Sequence of chain 1.C:
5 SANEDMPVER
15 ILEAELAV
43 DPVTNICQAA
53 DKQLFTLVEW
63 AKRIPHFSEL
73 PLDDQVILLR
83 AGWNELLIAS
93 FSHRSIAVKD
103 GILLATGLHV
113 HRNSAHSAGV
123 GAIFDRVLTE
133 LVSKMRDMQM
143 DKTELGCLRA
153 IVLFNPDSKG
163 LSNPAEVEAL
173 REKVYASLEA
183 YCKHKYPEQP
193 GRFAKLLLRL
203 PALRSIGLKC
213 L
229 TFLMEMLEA

Binding-site contacts:
Ligand atom C15 contacts residue PHE93 of chain 1.C at 3.8 Å (hydrophobic).
Ligand atom C13 contacts residue PHE93 of chain 1.C at 3.3 Å (hydrophobic).
Ligand atom C11 contacts residue PHE93 of chain 1.C at 3.5 Å (hydrophobic).
Ligand atom O1 contacts residue GLN55 of chain 1.C at 3.5 Å.
Ligand atom C4 contacts residue ILE125 of chain 1.C at 3.9 Å (hydrophobic).
Ligand atom C13 contacts residue ALA52 of chain 1.C at 3.9 Å (hydrophobic).
Ligand atom C11 contacts residue ALA52 of chain 1.C at 3.7 Å (hydrophobic).
Ligand atom C15 contacts residue ARG96 of chain 1.C at 3.6 Å.
Ligand atom C11 contacts residue ILE48 of chain 1.C at 4.0 Å (hydrophobic).
Ligand atom O2 contacts residue LEU106 of chain 1.C at 3.4 Å.
Ligand atom C3 contacts residue VAL122 of chain 1.C at 4.1 Å (hydrophobic).
Ligand atom C12 contacts residue ALA52 of chain 1.C at 3.5 Å (hydrophobic).
Ligand atom O1 contacts residue PHE93 of chain 1.C at 3.6 Å.
Ligand atom C18 contacts residue PHE93 of chain 1.C at 3.9 Å (hydrophobic).
Ligand atom C10 contacts residue ALA52 of chain 1.C at 3.8 Å (hydrophobic).
Ligand atom O2 contacts residue ALA51 of chain 1.C at 3.1 Å.
Ligand atom C16 contacts residue ILE48 of chain 1.C at 3.9 Å (hydrophobic).
Ligand atom C12 contacts residue PHE93 of chain 1.C at 3.6 Å (hydrophobic).
Ligand atom C18 contacts residue CYS212 of chain 1.C at 3.7 Å (hydrophobic).
Ligand atom C15 contacts residue ALA51 of chain 1.C at 4.0 Å (hydrophobic).
Ligand atom C15 contacts residue GLN55 of chain 1.C at 3.9 Å.
Ligand atom C20 contacts residue ALA51 of chain 1.C at 3.9 Å (hydrophobic).
Ligand atom C20 contacts residue ILE48 of chain 1.C at 3.8 Å (hydrophobic).
Ligand atom O2 contacts residue ARG96 of chain 1.C at 3.8 Å.
Ligand atom O2 contacts residue ALA107 of chain 1.C at 2.9 Å (h-bond).
Ligand atom O1 contacts residue ARG96 of chain 1.C at 2.8 Å (salt-bridge).
Ligand atom C12 contacts residue LEU89 of chain 1.C at 4.1 Å (hydrophobic).
Ligand atom O1 contacts residue ALA107 of chain 1.C at 3.4 Å.
Ligand atom C14 contacts residue ALA52 of chain 1.C at 4.1 Å (hydrophobic).
Ligand atom C17 contacts residue CYS212 of chain 1.C at 3.7 Å (hydrophobic).
Ligand atom C8 contacts residue ILE48 of chain 1.C at 3.8 Å (hydrophobic).
Ligand atom C15 contacts residue ALA107 of chain 1.C at 3.5 Å (hydrophobic).
Ligand atom C14 contacts residue PHE93 of chain 1.C at 3.7 Å (hydrophobic).
Ligand atom C5 contacts residue CYS212 of chain 1.C at 3.8 Å (hydrophobic).
Ligand atom C20 contacts residue LEU106 of chain 1.C at 4.0 Å (hydrophobic).
Ligand atom C6 contacts residue CYS212 of chain 1.C at 3.9 Å (hydrophobic).
Ligand atom C7 contacts residue CYS212 of chain 1.C at 3.8 Å (hydrophobic).
Ligand atom C3 contacts residue ILE48 of chain 1.C at 4.1 Å (hydrophobic).
Ligand atom C14 contacts residue GLN55 of chain 1.C at 4.0 Å.
Ligand atom C20 contacts residue PHE93 of chain 1.C at 3.5 Å (hydrophobic).

The small molecule below binds the protein below.
Small molecule (SMILES): CC1=C(/C=C/C(C)=C/C=C/C(C)=C/C(=O)O)C(C)(C)CCC1